Binding-site contacts:
Ligand atom S contacts residue HIS124 of chain 1.A at 3.9 Å.
Ligand atom C contacts residue LEU202 of chain 1.A at 3.8 Å (hydrophobic).
Ligand atom O contacts residue VAL126 of chain 1.A at 3.9 Å.
Ligand atom C9 contacts residue LEU202 of chain 1.A at 3.9 Å (hydrophobic).
Ligand atom C8 contacts residue PHE135 of chain 1.A at 4.0 Å (hydrophobic).
Ligand atom C3 contacts residue LEU202 of chain 1.A at 3.9 Å (hydrophobic).
Ligand atom N contacts residue HIS101 of chain 1.A at 3.3 Å (h-bond).
Ligand atom O2 contacts residue LEU202 of chain 1.A at 3.7 Å.
Ligand atom O1 contacts residue THR203 of chain 1.A at 2.9 Å (h-bond).
Ligand atom O contacts residue HIS124 of chain 1.A at 3.3 Å (h-bond).
Ligand atom O2 contacts residue PRO206 of chain 1.A at 3.7 Å.
Ligand atom C2 contacts residue GLN97 of chain 1.A at 3.7 Å.
Ligand atom O contacts residue VAL147 of chain 1.A at 3.9 Å.
Ligand atom C10 contacts residue LEU202 of chain 1.A at 3.9 Å (hydrophobic).
Ligand atom O1 contacts residue TRP213 of chain 1.A at 3.6 Å.
Ligand atom C9 contacts residue THR204 of chain 1.A at 3.3 Å.
Ligand atom C contacts residue HIS99 of chain 1.A at 4.0 Å.
Ligand atom C7 contacts residue PHE135 of chain 1.A at 3.9 Å (hydrophobic).
Ligand atom O contacts residue TRP213 of chain 1.A at 4.0 Å.
Ligand atom C6 contacts residue PHE135 of chain 1.A at 4.1 Å (hydrophobic).
Ligand atom N contacts residue HIS99 of chain 1.A at 3.2 Å (h-bond).
Ligand atom N contacts residue HIS124 of chain 1.A at 3.4 Å (h-bond).
Ligand atom O contacts residue HIS99 of chain 1.A at 3.3 Å.
Ligand atom C2 contacts residue LEU202 of chain 1.A at 3.8 Å (hydrophobic).
Ligand atom O1 contacts residue LEU202 of chain 1.A at 3.3 Å.
Ligand atom O1 contacts residue ZN1 of chain 1.B at 4.1 Å.
Ligand atom C8 contacts residue PRO206 of chain 1.A at 4.1 Å (hydrophobic).
Ligand atom S contacts residue HIS99 of chain 1.A at 3.9 Å.
Ligand atom C1 contacts residue HIS99 of chain 1.A at 4.0 Å.
Ligand atom C10 contacts residue THR204 of chain 1.A at 3.2 Å.
Ligand atom O1 contacts residue SER201 of chain 1.A at 4.1 Å.
Ligand atom N contacts residue ZN1 of chain 1.B at 1.9 Å.
Ligand atom C1 contacts residue VAL126 of chain 1.A at 3.7 Å (hydrophobic).
Ligand atom N1 contacts residue PHE135 of chain 1.A at 4.1 Å.
Ligand atom S contacts residue ZN1 of chain 1.B at 3.0 Å.
Ligand atom O contacts residue ZN1 of chain 1.B at 3.0 Å.
Ligand atom N contacts residue THR203 of chain 1.A at 2.9 Å (h-bond).
Ligand atom C1 contacts residue LEU202 of chain 1.A at 3.8 Å (hydrophobic).
Ligand atom S contacts residue THR203 of chain 1.A at 3.9 Å.
Ligand atom C2 contacts residue VAL126 of chain 1.A at 4.1 Å (hydrophobic).

Sequence of chain 1.A:
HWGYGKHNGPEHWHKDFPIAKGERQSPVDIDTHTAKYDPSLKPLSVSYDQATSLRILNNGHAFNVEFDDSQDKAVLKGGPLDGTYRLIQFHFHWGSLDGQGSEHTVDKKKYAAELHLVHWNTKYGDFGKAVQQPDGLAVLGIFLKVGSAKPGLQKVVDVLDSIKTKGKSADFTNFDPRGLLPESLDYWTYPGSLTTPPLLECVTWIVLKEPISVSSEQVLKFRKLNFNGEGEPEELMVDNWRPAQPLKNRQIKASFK

The small molecule below binds the protein below.
Small molecule (SMILES): NS(=O)(=O)c1ccc(NCc2ccco2)cc1